A small-molecule ligand and the protein it binds are described below.
Small molecule (SMILES): CCO/N=C/c1ccc(OCC[C@@H](C)CCN2CCN(c3ccncc3)C2=O)cc1

Sequence of chain 3.A:
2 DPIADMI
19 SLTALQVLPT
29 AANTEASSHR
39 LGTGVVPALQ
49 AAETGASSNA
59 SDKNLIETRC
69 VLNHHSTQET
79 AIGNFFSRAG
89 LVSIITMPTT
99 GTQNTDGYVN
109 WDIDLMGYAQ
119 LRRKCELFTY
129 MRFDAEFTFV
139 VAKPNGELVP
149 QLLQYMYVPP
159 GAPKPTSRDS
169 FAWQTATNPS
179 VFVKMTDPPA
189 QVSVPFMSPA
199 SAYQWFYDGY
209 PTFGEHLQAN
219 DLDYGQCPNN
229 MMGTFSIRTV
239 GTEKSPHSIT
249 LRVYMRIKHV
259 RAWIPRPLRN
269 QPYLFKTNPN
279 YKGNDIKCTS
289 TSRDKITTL

Sequence of chain 3.C:
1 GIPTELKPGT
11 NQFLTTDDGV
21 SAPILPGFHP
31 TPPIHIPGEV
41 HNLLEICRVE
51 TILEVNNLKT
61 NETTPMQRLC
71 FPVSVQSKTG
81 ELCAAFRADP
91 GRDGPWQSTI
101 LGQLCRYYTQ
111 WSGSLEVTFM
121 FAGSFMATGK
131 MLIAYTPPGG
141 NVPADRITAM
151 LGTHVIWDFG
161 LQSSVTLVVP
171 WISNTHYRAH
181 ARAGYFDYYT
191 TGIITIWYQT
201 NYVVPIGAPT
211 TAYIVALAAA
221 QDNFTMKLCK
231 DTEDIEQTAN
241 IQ

Sequence of chain 4.C:
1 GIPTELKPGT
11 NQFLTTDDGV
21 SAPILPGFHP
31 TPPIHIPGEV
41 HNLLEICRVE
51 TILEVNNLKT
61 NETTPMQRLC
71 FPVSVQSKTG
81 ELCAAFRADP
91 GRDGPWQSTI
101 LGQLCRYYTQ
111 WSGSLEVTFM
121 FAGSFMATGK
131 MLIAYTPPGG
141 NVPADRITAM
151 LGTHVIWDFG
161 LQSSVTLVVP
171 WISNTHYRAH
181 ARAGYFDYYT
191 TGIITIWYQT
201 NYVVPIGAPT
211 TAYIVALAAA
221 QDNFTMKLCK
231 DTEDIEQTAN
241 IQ

Binding-site contacts:
Ligand atom CAM contacts residue TYR155 of chain 3.A at 3.9 Å (hydrophobic).
Ligand atom CAG contacts residue TRP203 of chain 3.A at 3.7 Å (hydrophobic).
Ligand atom CAQ contacts residue LEU113 of chain 3.A at 3.6 Å (hydrophobic).
Ligand atom CAF contacts residue ASP112 of chain 3.A at 3.9 Å.
Ligand atom CAE contacts residue GLN202 of chain 3.A at 3.6 Å.
Ligand atom NBD contacts residue ASN228 of chain 3.A at 3.7 Å.
Ligand atom CBA contacts residue TRP203 of chain 3.A at 3.8 Å (hydrophobic).
Ligand atom CAA contacts residue VAL179 of chain 3.A at 3.5 Å (hydrophobic).
Ligand atom CAN contacts residue ILE111 of chain 3.A at 3.8 Å (hydrophobic).
Ligand atom CAF contacts residue MET114 of chain 3.A at 3.1 Å (hydrophobic).
Ligand atom NBC contacts residue ASN228 of chain 3.A at 3.7 Å.
Ligand atom CAE contacts residue ASN228 of chain 3.A at 3.6 Å.
Ligand atom CAK contacts residue PHE135 of chain 3.A at 3.3 Å (hydrophobic).
Ligand atom CAD contacts residue PHE137 of chain 3.A at 3.9 Å (hydrophobic).
Ligand atom NBD contacts residue TRP203 of chain 3.A at 3.6 Å.
Ligand atom CAS contacts residue ASN228 of chain 3.A at 3.5 Å.
Ligand atom CAS contacts residue TYR201 of chain 3.A at 3.9 Å (hydrophobic).
Ligand atom CAJ contacts residue TYR155 of chain 3.A at 3.5 Å (hydrophobic).
Ligand atom CAL contacts residue ILE111 of chain 3.A at 3.9 Å (hydrophobic).
Ligand atom CAX contacts residue ASN228 of chain 3.A at 3.8 Å.
Ligand atom CAP contacts residue LEU113 of chain 3.A at 3.6 Å (hydrophobic).
Ligand atom OAC contacts residue LEU113 of chain 3.A at 3.4 Å (h-bond).
Ligand atom CBB contacts residue LEU113 of chain 3.A at 3.7 Å (hydrophobic).
Ligand atom NAT contacts residue TYR155 of chain 3.A at 3.9 Å.
Ligand atom NAU contacts residue MET114 of chain 3.A at 3.9 Å.
Ligand atom CAS contacts residue TRP203 of chain 3.A at 3.4 Å (hydrophobic).
Ligand atom CAR contacts residue ASN228 of chain 3.A at 3.7 Å.
Ligand atom CAL contacts residue TYR155 of chain 3.A at 3.4 Å (hydrophobic).
Ligand atom CAH contacts residue MET114 of chain 3.A at 3.5 Å (hydrophobic).
Ligand atom CBA contacts residue ASN228 of chain 3.A at 3.7 Å.
Ligand atom CAO contacts residue MET230 of chain 3.A at 3.6 Å (hydrophobic).
Ligand atom CAN contacts residue PHE135 of chain 3.A at 3.8 Å (hydrophobic).
Ligand atom CAI contacts residue PHE135 of chain 3.A at 3.5 Å (hydrophobic).
Ligand atom CAA contacts residue PRO177 of chain 3.A at 3.2 Å (hydrophobic).
Ligand atom CAG contacts residue ASN228 of chain 3.A at 3.3 Å.
Ligand atom CAR contacts residue TYR201 of chain 3.A at 3.5 Å (hydrophobic).
Ligand atom CAG contacts residue GLN202 of chain 3.A at 3.5 Å.
Ligand atom OAC contacts residue ASP112 of chain 3.A at 3.8 Å.
Ligand atom CAZ contacts residue ILE111 of chain 3.A at 3.9 Å (hydrophobic).
Ligand atom OAW contacts residue MET195 of chain 3.A at 3.4 Å.